This protein binds this small molecule.
Small molecule (SMILES): Nc1nccc(-c2c(-c3ccc(F)cc3)ncn2C2CCCCC2)n1

Sequence of chain 1.A:
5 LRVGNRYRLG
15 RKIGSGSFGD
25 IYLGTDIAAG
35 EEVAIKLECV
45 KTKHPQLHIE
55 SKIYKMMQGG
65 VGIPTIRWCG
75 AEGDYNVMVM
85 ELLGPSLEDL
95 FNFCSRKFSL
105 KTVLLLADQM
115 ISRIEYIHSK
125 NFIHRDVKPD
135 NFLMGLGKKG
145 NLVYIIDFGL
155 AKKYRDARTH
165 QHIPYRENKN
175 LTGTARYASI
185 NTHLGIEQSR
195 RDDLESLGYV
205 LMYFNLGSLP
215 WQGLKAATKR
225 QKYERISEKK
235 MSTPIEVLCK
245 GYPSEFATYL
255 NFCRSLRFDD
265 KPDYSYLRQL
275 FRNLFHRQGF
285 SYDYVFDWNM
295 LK

Binding-site contacts:
Ligand atom N1 contacts residue LEU87 of chain 1.A at 3.0 Å (h-bond).
Ligand atom C3 contacts residue MET82 of chain 1.A at 3.5 Å (hydrophobic).
Ligand atom C8 contacts residue ILE25 of chain 1.A at 4.0 Å (hydrophobic).
Ligand atom C12 contacts residue LEU87 of chain 1.A at 3.7 Å (hydrophobic).
Ligand atom C1 contacts residue ALA38 of chain 1.A at 3.9 Å (hydrophobic).
Ligand atom N3 contacts residue ILE150 of chain 1.A at 3.7 Å.
Ligand atom N4 contacts residue LEU86 of chain 1.A at 3.8 Å.
Ligand atom N4 contacts residue LEU87 of chain 1.A at 2.8 Å (h-bond).
Ligand atom C12 contacts residue LEU137 of chain 1.A at 3.9 Å (hydrophobic).
Ligand atom C6 contacts residue ILE25 of chain 1.A at 3.6 Å (hydrophobic).
Ligand atom N2 contacts residue ILE150 of chain 1.A at 3.5 Å.
Ligand atom C2 contacts residue MET84 of chain 1.A at 3.8 Å (hydrophobic).
Ligand atom F1 contacts residue MET82 of chain 1.A at 3.2 Å.
Ligand atom C7 contacts residue ILE150 of chain 1.A at 3.8 Å (hydrophobic).
Ligand atom C17 contacts residue ILE17 of chain 1.A at 3.8 Å (hydrophobic).
Ligand atom F1 contacts residue ILE70 of chain 1.A at 3.8 Å.
Ligand atom C11 contacts residue GLU85 of chain 1.A at 3.6 Å.
Ligand atom C10 contacts residue MET84 of chain 1.A at 3.5 Å (hydrophobic).
Ligand atom C1 contacts residue MET84 of chain 1.A at 3.8 Å (hydrophobic).
Ligand atom C4 contacts residue TYR58 of chain 1.A at 3.7 Å (hydrophobic).
Ligand atom C3 contacts residue TYR58 of chain 1.A at 3.8 Å (hydrophobic).
Ligand atom C11 contacts residue MET84 of chain 1.A at 3.8 Å (hydrophobic).
Ligand atom C3 contacts residue MET84 of chain 1.A at 3.4 Å (hydrophobic).
Ligand atom C10 contacts residue ALA38 of chain 1.A at 3.7 Å (hydrophobic).
Ligand atom C9 contacts residue ILE25 of chain 1.A at 3.8 Å (hydrophobic).
Ligand atom C11 contacts residue LEU87 of chain 1.A at 3.5 Å (hydrophobic).
Ligand atom C8 contacts residue ILE150 of chain 1.A at 3.5 Å (hydrophobic).
Ligand atom C2 contacts residue MET82 of chain 1.A at 3.7 Å (hydrophobic).
Ligand atom N3 contacts residue ILE25 of chain 1.A at 3.6 Å.
Ligand atom N5 contacts residue LEU137 of chain 1.A at 3.7 Å.
Ligand atom C9 contacts residue ILE150 of chain 1.A at 4.0 Å (hydrophobic).
Ligand atom N1 contacts residue LEU86 of chain 1.A at 3.6 Å.
Ligand atom N1 contacts residue ILE17 of chain 1.A at 3.9 Å.
Ligand atom C2 contacts residue LYS40 of chain 1.A at 3.8 Å.
Ligand atom F1 contacts residue MET84 of chain 1.A at 3.6 Å.
Ligand atom N4 contacts residue ALA38 of chain 1.A at 3.6 Å.
Ligand atom C14 contacts residue ILE150 of chain 1.A at 3.8 Å (hydrophobic).
Ligand atom C8 contacts residue SER19 of chain 1.A at 3.8 Å.
Ligand atom C11 contacts residue ALA38 of chain 1.A at 3.5 Å (hydrophobic).
Ligand atom C1 contacts residue LYS40 of chain 1.A at 3.7 Å.